This small molecule binds to this protein.
Small molecule (SMILES): Nc1ncnc2c1ncn2[C@H]1C[C@H](O[P](=O)(O)OC[C@H]2O[C@@H](n3cnc4c(N)ncnc43)C[C@@H]2O[P](=O)(O)OC[C@H]2O[C@@H](n3cnc4c(N)ncnc43)C[C@@H]2O)[C@@H](CO[P](=O)(O)O[C@H]2C[C@H](n3cnc4c(N)ncnc43)O[C@@H]2CO[P](=O)(O)O[C@H]2C[C@H](n3cnc4c(N)ncnc43)O[C@@H]2CO[P](=O)(O)O[C@H]2C[C@H](n3cnc4c(N)ncnc43)O[C@@H]2CO[P](=O)(O)O[C@H]2C[C@H](n3cnc4c(N)ncnc43)O[C@@H]2CO[P](=O)(O)O[C@H]2C[C@H](n3cnc4c(N)ncnc43)O[C@@H]2CO[P](=O)(O)O[C@H]2C[C@H](n3cnc4c(N)ncnc43)O[C@@H]2COP(=O)=O)O1

Sequence of chain 1.A:
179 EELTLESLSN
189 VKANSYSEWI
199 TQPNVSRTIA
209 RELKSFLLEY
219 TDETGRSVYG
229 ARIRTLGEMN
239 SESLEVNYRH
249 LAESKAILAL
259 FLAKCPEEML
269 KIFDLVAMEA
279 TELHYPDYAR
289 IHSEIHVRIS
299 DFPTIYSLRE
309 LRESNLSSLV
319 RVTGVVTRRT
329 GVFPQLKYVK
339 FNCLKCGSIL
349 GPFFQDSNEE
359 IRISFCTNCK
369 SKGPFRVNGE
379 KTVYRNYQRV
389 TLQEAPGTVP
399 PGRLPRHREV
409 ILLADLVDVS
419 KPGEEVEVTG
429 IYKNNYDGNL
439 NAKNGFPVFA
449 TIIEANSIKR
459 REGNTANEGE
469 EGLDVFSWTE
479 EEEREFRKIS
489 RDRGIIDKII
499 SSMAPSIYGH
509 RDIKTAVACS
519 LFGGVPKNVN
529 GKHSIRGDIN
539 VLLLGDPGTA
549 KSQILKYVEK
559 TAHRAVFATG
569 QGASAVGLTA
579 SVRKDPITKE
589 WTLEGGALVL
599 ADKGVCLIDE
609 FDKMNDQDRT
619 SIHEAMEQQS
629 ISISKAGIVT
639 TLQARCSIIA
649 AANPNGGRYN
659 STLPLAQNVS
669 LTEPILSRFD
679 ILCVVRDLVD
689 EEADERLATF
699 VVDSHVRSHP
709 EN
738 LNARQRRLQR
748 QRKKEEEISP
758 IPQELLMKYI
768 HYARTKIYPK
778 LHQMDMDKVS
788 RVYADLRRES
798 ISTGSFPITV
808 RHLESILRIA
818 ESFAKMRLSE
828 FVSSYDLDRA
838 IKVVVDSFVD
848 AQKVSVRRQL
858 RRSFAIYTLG

Sequence of chain 1.B:
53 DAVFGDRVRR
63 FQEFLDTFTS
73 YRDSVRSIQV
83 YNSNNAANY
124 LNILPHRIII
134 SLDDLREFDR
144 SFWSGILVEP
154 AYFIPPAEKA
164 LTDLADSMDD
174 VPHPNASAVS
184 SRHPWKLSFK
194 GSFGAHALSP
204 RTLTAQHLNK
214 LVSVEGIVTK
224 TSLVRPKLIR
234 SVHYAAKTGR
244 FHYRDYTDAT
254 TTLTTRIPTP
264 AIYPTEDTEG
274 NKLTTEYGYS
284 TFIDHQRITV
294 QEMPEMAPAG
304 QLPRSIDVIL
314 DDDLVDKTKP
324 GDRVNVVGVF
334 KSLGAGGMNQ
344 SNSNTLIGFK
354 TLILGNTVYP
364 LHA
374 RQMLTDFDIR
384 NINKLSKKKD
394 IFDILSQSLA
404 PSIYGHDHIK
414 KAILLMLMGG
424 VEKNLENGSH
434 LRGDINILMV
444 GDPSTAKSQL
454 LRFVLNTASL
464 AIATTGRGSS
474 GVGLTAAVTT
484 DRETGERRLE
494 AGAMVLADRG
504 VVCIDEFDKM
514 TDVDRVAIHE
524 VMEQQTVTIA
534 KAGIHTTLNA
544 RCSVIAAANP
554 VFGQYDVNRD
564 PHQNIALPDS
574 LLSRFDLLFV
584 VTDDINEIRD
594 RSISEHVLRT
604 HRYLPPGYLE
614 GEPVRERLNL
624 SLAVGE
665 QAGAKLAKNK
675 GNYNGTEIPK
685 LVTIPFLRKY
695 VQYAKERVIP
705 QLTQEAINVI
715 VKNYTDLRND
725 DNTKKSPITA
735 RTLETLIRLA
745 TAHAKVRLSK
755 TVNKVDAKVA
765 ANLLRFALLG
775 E

Binding-site contacts:
Ligand atom OP1 contacts residue ALA447 of chain 1.D at 3.5 Å.
Ligand atom OP2 contacts residue SER572 of chain 1.A at 3.1 Å (h-bond).
Ligand atom OP1 contacts residue SER445 of chain 1.D at 2.9 Å (h-bond).
Ligand atom O4' contacts residue ARG614 of chain 1.E at 2.9 Å (salt-bridge).
Ligand atom O3' contacts residue VAL574 of chain 1.A at 3.7 Å.
Ligand atom C6 contacts residue ARG460 of chain 1.D at 3.7 Å.
Ligand atom OP1 contacts residue VAL612 of chain 1.E at 3.8 Å.
Ligand atom P contacts residue SER445 of chain 1.D at 3.6 Å.
Ligand atom N1 contacts residue GLU617 of chain 1.E at 3.3 Å (salt-bridge).
Ligand atom OP2 contacts residue VAL574 of chain 1.A at 3.2 Å.
Ligand atom N6 contacts residue GLU617 of chain 1.E at 3.7 Å.
Ligand atom C2 contacts residue ARG455 of chain 1.D at 3.5 Å.
Ligand atom OP1 contacts residue LYS534 of chain 1.B at 2.5 Å (salt-bridge).
Ligand atom OP2 contacts residue LYS665 of chain 1.E at 2.9 Å (salt-bridge).
Ligand atom OP1 contacts residue LYS506 of chain 1.D at 3.8 Å.
Ligand atom OP1 contacts residue ARG490 of chain 1.B at 3.7 Å.
Ligand atom OP1 contacts residue SER579 of chain 1.A at 3.2 Å (h-bond).
Ligand atom O3' contacts residue ALA666 of chain 1.E at 3.4 Å.
Ligand atom C2 contacts residue LYS582 of chain 1.A at 3.6 Å.
Ligand atom N1 contacts residue ARG455 of chain 1.D at 3.7 Å.
Ligand atom OP2 contacts residue VAL475 of chain 1.B at 3.2 Å.
Ligand atom O4' contacts residue PHE462 of chain 1.D at 3.6 Å.
Ligand atom OP1 contacts residue LYS665 of chain 1.E at 3.3 Å (salt-bridge).
Ligand atom P contacts residue LYS534 of chain 1.B at 3.3 Å.
Ligand atom C5' contacts residue SER452 of chain 1.D at 3.8 Å.
Ligand atom OP2 contacts residue SER445 of chain 1.D at 3.5 Å (h-bond).
Ligand atom OP2 contacts residue LYS534 of chain 1.B at 3.2 Å (salt-bridge).
Ligand atom P contacts residue LYS506 of chain 1.D at 3.5 Å.
Ligand atom C4' contacts residue VAL580 of chain 1.A at 3.6 Å (hydrophobic).
Ligand atom N1 contacts residue LYS582 of chain 1.A at 3.7 Å.
Ligand atom P contacts residue VAL574 of chain 1.A at 3.7 Å.
Ligand atom OP1 contacts residue ALA634 of chain 1.A at 3.1 Å (h-bond).
Ligand atom O5' contacts residue ARG490 of chain 1.B at 3.2 Å (salt-bridge).
Ligand atom OP1 contacts residue VAL481 of chain 1.B at 3.4 Å (h-bond).
Ligand atom P contacts residue LYS665 of chain 1.E at 3.6 Å.
Ligand atom OP1 contacts residue VAL574 of chain 1.A at 3.2 Å.
Ligand atom OP1 contacts residue SER473 of chain 1.B at 2.6 Å (h-bond).
Ligand atom OP1 contacts residue ALA666 of chain 1.E at 2.9 Å (h-bond).
Ligand atom OP2 contacts residue LYS506 of chain 1.D at 2.5 Å (salt-bridge).
Ligand atom C1' contacts residue ARG614 of chain 1.E at 3.4 Å.

Sequence of chain 1.D:
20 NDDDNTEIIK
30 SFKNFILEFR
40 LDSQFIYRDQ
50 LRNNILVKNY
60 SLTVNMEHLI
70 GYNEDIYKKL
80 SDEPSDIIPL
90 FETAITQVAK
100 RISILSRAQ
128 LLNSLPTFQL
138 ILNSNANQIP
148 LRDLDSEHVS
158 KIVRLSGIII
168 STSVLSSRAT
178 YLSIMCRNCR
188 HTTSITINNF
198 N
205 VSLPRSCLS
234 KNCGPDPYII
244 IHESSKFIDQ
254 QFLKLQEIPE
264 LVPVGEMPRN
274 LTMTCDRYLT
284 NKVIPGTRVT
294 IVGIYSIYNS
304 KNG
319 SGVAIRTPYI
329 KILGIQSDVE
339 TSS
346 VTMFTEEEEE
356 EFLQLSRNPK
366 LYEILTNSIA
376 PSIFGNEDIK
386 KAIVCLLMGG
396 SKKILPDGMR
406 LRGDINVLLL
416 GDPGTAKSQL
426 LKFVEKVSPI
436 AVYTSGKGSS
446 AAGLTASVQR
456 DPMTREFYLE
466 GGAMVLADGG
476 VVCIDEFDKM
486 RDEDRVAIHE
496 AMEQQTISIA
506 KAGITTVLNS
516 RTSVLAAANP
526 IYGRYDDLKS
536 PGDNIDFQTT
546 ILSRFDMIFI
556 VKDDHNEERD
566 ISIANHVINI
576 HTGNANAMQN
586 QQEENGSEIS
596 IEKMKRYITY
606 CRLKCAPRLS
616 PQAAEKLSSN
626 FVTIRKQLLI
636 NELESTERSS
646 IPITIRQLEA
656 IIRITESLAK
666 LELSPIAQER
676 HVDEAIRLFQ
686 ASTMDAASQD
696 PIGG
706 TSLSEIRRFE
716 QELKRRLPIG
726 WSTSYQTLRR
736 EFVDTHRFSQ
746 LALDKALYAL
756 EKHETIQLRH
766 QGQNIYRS

Sequence of chain 1.E:
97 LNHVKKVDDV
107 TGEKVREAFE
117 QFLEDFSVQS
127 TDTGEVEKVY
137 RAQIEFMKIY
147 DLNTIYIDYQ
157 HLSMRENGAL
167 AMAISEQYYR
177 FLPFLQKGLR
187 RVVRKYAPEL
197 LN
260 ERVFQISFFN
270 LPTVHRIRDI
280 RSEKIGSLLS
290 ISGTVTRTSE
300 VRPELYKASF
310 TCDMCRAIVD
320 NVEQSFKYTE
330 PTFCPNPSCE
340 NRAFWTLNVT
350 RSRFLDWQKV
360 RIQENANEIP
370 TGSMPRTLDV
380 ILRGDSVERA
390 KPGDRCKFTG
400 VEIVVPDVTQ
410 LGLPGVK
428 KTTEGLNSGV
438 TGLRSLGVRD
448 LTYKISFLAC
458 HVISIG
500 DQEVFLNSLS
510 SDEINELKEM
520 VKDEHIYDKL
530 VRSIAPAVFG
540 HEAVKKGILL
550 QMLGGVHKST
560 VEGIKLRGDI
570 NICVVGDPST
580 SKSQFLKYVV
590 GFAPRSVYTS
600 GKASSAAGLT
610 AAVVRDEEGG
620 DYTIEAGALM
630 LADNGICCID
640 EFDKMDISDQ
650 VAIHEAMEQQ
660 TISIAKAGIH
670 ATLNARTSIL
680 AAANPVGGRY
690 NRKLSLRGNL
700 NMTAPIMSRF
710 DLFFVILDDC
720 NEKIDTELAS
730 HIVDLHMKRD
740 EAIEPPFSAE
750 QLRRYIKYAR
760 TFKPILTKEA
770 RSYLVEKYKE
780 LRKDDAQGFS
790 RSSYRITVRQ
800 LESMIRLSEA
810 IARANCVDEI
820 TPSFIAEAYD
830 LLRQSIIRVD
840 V